Sequence of chain 1.E:
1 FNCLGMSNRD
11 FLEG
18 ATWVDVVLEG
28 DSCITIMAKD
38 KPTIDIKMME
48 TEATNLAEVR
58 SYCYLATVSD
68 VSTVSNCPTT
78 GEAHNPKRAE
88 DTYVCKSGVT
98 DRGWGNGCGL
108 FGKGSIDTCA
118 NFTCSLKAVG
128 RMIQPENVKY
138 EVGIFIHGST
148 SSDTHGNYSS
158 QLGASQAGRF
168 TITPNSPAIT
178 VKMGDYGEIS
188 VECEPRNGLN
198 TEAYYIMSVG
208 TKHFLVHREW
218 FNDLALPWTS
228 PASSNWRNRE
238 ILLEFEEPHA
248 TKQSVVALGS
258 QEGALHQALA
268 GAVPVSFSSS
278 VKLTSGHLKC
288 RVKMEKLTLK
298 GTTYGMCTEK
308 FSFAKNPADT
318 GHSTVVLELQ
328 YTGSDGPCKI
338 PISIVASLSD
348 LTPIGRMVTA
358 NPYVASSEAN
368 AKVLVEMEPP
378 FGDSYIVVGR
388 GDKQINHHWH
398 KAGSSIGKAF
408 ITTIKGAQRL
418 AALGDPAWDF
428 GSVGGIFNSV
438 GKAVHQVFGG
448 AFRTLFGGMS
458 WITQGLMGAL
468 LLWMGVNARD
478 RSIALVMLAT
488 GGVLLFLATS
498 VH

Binding-site contacts:
Ligand atom C6 contacts residue THR120 of chain 1.E at 3.4 Å.
Ligand atom C5 contacts residue PHE119 of chain 1.E at 4.4 Å (hydrophobic).
Ligand atom N2 contacts residue ASN118 of chain 1.E at 2.9 Å (h-bond).
Ligand atom C5 contacts residue THR89 of chain 1.E at 4.2 Å.
Ligand atom O4 contacts residue THR300 of chain 5.A at 4.5 Å.
Ligand atom O5 contacts residue SER66 of chain 1.E at 4.4 Å.
Ligand atom C7 contacts residue TYR90 of chain 1.E at 4.1 Å (hydrophobic).
Ligand atom C6 contacts residue THR89 of chain 1.E at 4.2 Å.
Ligand atom C5 contacts residue ASN118 of chain 1.E at 3.6 Å.
Ligand atom O5 contacts residue ASN118 of chain 1.E at 2.3 Å (h-bond).
Ligand atom O6 contacts residue THR120 of chain 1.E at 2.5 Å (h-bond).
Ligand atom C2 contacts residue ASN118 of chain 1.E at 2.5 Å.
Ligand atom O5 contacts residue THR120 of chain 1.E at 3.4 Å (h-bond).
Ligand atom O7 contacts residue ASP67 of chain 1.E at 3.5 Å (salt-bridge).
Ligand atom O5 contacts residue PHE119 of chain 1.E at 3.8 Å.
Ligand atom C7 contacts residue ASP67 of chain 1.E at 3.9 Å.
Ligand atom O7 contacts residue ASN118 of chain 1.E at 3.0 Å (h-bond).
Ligand atom C3 contacts residue ASN118 of chain 1.E at 3.8 Å.
Ligand atom C8 contacts residue ASP67 of chain 1.E at 4.0 Å.
Ligand atom C8 contacts residue TYR90 of chain 1.E at 3.8 Å (hydrophobic).
Ligand atom N2 contacts residue TYR90 of chain 1.E at 4.4 Å.
Ligand atom O7 contacts residue SER66 of chain 1.E at 3.5 Å.
Ligand atom C5 contacts residue THR120 of chain 1.E at 4.0 Å.
Ligand atom C6 contacts residue PHE119 of chain 1.E at 3.8 Å (hydrophobic).
Ligand atom C7 contacts residue ASN118 of chain 1.E at 3.1 Å.
Ligand atom C1 contacts residue ASN118 of chain 1.E at 1.4 Å.
Ligand atom C4 contacts residue ASN118 of chain 1.E at 4.2 Å.
Ligand atom O5 contacts residue THR89 of chain 1.E at 4.3 Å.
Ligand atom C1 contacts residue SER66 of chain 1.E at 4.5 Å.
Ligand atom C1 contacts residue THR89 of chain 1.E at 4.4 Å.
Ligand atom C8 contacts residue ASN118 of chain 1.E at 4.4 Å.
Ligand atom O6 contacts residue PHE119 of chain 1.E at 4.0 Å.

The protein below binds the small molecule below.
Small molecule (SMILES): CC(=O)N[C@@H]1[C@@H](O)[C@H](O)[C@@H](CO)O[C@H]1O

Sequence of chain 5.A:
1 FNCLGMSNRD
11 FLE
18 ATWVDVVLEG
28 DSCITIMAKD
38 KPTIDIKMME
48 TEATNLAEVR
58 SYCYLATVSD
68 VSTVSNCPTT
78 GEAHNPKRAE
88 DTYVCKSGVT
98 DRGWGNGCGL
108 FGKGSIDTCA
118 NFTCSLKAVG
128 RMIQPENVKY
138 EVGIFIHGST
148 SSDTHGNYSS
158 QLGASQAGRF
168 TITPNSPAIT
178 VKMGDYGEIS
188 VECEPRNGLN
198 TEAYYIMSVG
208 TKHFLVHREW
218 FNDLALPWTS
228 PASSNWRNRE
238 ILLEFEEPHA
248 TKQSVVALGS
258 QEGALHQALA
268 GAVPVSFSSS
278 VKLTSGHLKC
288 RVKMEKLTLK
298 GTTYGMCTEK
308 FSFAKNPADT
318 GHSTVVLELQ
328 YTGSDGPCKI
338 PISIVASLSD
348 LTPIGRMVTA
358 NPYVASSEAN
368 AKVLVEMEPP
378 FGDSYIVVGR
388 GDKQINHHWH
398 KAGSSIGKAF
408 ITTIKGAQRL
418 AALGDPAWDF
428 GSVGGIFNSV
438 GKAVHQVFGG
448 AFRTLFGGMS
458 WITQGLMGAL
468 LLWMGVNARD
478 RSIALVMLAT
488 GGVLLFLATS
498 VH